A small-molecule ligand and the protein it binds are described below.
Small molecule (SMILES): O=P(O)(O)OC[C@@H]1O[C@H](COP(=O)(O)O)[C@@H](O)[C@@H]1O

Sequence of chain 1.B:
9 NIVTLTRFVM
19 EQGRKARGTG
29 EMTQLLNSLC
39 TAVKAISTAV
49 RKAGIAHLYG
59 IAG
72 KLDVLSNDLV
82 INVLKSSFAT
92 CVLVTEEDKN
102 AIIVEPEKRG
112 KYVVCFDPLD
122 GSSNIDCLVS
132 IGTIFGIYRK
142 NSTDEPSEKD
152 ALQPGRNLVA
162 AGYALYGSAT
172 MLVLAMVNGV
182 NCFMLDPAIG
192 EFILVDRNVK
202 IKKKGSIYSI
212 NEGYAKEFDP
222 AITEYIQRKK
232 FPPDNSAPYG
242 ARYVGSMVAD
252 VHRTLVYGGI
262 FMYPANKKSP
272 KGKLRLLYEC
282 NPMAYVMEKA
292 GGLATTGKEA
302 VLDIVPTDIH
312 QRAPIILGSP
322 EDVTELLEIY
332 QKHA

Binding-site contacts:
Ligand atom O6 contacts residue TYR264 of chain 1.B at 3.7 Å.
Ligand atom O5P contacts residue ASN212 of chain 1.B at 3.1 Å (h-bond).
Ligand atom C6 contacts residue LYS274 of chain 1.B at 3.8 Å.
Ligand atom O4 contacts residue MET248 of chain 1.B at 3.2 Å (h-bond).
Ligand atom O6 contacts residue LYS274 of chain 1.B at 2.8 Å (salt-bridge).
Ligand atom O1P contacts residue MN1 of chain 1.H at 3.7 Å.
Ligand atom O3 contacts residue SER247 of chain 1.B at 3.8 Å.
Ligand atom C2 contacts residue LYS274 of chain 1.B at 3.6 Å.
Ligand atom O3 contacts residue MET248 of chain 1.B at 3.1 Å (h-bond).
Ligand atom O2P contacts residue SER123 of chain 1.B at 3.2 Å (h-bond).
Ligand atom O1P contacts residue MN1 of chain 1.G at 2.4 Å.
Ligand atom O3 contacts residue ASP121 of chain 1.B at 2.7 Å (salt-bridge).
Ligand atom C1 contacts residue LYS274 of chain 1.B at 3.8 Å.
Ligand atom O4P contacts residue ASN212 of chain 1.B at 3.8 Å.
Ligand atom O1P contacts residue GLU97 of chain 1.B at 2.7 Å (salt-bridge).
Ligand atom C3 contacts residue LEU275 of chain 1.B at 3.8 Å (hydrophobic).
Ligand atom O2P contacts residue GLY122 of chain 1.B at 3.5 Å (h-bond).
Ligand atom C4 contacts residue GLY246 of chain 1.B at 3.7 Å.
Ligand atom P2 contacts residue TYR264 of chain 1.B at 3.7 Å.
Ligand atom O5P contacts residue TYR244 of chain 1.B at 2.6 Å (h-bond).
Ligand atom C6 contacts residue TYR264 of chain 1.B at 3.8 Å (hydrophobic).
Ligand atom O1P contacts residue GLY122 of chain 1.B at 3.6 Å.
Ligand atom O5P contacts residue ARG243 of chain 1.A at 3.5 Å (salt-bridge).
Ligand atom C3 contacts residue ASP121 of chain 1.B at 3.8 Å.
Ligand atom O1 contacts residue ASP121 of chain 1.B at 3.2 Å (salt-bridge).
Ligand atom O4P contacts residue ARG243 of chain 1.A at 2.9 Å (salt-bridge).
Ligand atom O6P contacts residue TYR264 of chain 1.B at 2.6 Å (h-bond).
Ligand atom O6P contacts residue TYR215 of chain 1.B at 2.8 Å (h-bond).
Ligand atom C5 contacts residue LYS274 of chain 1.B at 3.7 Å.
Ligand atom P2 contacts residue LYS274 of chain 1.B at 3.8 Å.
Ligand atom P1 contacts residue MN1 of chain 1.G at 3.4 Å.
Ligand atom P1 contacts residue ASP121 of chain 1.B at 3.8 Å.
Ligand atom O1 contacts residue MN1 of chain 1.G at 3.7 Å.
Ligand atom O5P contacts residue TYR264 of chain 1.B at 3.7 Å.
Ligand atom O5 contacts residue LYS274 of chain 1.B at 2.8 Å (salt-bridge).
Ligand atom C4 contacts residue MET248 of chain 1.B at 3.6 Å (hydrophobic).
Ligand atom O1P contacts residue ASP121 of chain 1.B at 3.2 Å (salt-bridge).
Ligand atom O1 contacts residue GLY122 of chain 1.B at 3.3 Å (h-bond).
Ligand atom C6 contacts residue TYR244 of chain 1.B at 3.3 Å (hydrophobic).
Ligand atom P1 contacts residue GLY122 of chain 1.B at 3.7 Å.

Sequence of chain 1.A:
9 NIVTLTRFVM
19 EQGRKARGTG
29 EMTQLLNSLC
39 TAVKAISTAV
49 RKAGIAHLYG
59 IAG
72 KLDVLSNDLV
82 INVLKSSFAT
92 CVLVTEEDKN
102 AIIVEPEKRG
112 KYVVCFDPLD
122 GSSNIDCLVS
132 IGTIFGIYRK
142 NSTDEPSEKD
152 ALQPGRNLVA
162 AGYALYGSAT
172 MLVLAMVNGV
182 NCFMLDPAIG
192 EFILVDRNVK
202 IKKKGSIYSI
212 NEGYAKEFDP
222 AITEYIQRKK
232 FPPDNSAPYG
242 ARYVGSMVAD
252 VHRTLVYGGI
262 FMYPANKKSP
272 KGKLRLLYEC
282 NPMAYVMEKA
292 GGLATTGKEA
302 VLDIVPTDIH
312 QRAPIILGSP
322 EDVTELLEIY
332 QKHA